The protein below binds the small molecule below.
Small molecule (SMILES): Nc1ncnc2c1ncn2[C@@H]1O[C@H](COP(=O)(O)OP(=O)(O)OP(O)(O)=S)[C@@H](O)[C@H]1O

Binding-site contacts:
Ligand atom PA contacts residue THR362 of chain 1.A at 3.2 Å.
Ligand atom O3A contacts residue ARG541 of chain 1.A at 3.4 Å (salt-bridge).
Ligand atom O2A contacts residue SER363 of chain 1.A at 2.9 Å (h-bond).
Ligand atom N6 contacts residue TYR493 of chain 1.A at 3.0 Å (h-bond).
Ligand atom O2B contacts residue PRO357 of chain 1.A at 2.3 Å (h-bond).
Ligand atom O1B contacts residue THR362 of chain 1.A at 2.9 Å (h-bond).
Ligand atom C2' contacts residue SER363 of chain 1.A at 3.7 Å.
Ligand atom N7 contacts residue GLY360 of chain 1.A at 3.6 Å.
Ligand atom C8 contacts residue VAL540 of chain 1.A at 3.5 Å (hydrophobic).
Ligand atom O1B contacts residue VAL359 of chain 1.A at 3.7 Å.
Ligand atom O3A contacts residue VAL359 of chain 1.A at 3.4 Å (h-bond).
Ligand atom PB contacts residue PRO357 of chain 1.A at 3.2 Å.
Ligand atom O1A contacts residue THR362 of chain 1.A at 2.4 Å (h-bond).
Ligand atom PG contacts residue ARG484 of chain 1.B at 3.7 Å.
Ligand atom O2A contacts residue THR362 of chain 1.A at 3.0 Å (h-bond).
Ligand atom O2G contacts residue LYS361 of chain 1.A at 2.4 Å (salt-bridge).
Ligand atom O2G contacts residue PRO357 of chain 1.A at 3.3 Å (h-bond).
Ligand atom N7 contacts residue TYR493 of chain 1.A at 3.1 Å (h-bond).
Ligand atom O3' contacts residue GLU446 of chain 1.B at 3.1 Å (salt-bridge).
Ligand atom PG contacts residue PRO357 of chain 1.A at 3.3 Å.
Ligand atom O2B contacts residue LYS361 of chain 1.A at 3.7 Å.
Ligand atom N6 contacts residue TYR320 of chain 1.A at 3.0 Å (h-bond).
Ligand atom C8 contacts residue GLY360 of chain 1.A at 3.4 Å.
Ligand atom PB contacts residue VAL359 of chain 1.A at 3.2 Å.
Ligand atom N1 contacts residue TYR320 of chain 1.A at 3.3 Å (h-bond).
Ligand atom O2A contacts residue GLY360 of chain 1.A at 3.3 Å.
Ligand atom O1A contacts residue ARG541 of chain 1.A at 3.5 Å (salt-bridge).
Ligand atom O2B contacts residue VAL359 of chain 1.A at 2.3 Å (h-bond).
Ligand atom O3G contacts residue PRO357 of chain 1.A at 3.1 Å (h-bond).
Ligand atom O3G contacts residue ARG484 of chain 1.B at 3.3 Å (salt-bridge).
Ligand atom O5' contacts residue GLU446 of chain 1.B at 3.5 Å (salt-bridge).
Ligand atom O3B contacts residue PRO357 of chain 1.A at 3.0 Å (h-bond).
Ligand atom C3' contacts residue GLU446 of chain 1.B at 3.4 Å.
Ligand atom N6 contacts residue ILE501 of chain 1.A at 3.4 Å.
Ligand atom S1G contacts residue GLU423 of chain 1.A at 3.3 Å (salt-bridge).
Ligand atom S1G contacts residue ARG484 of chain 1.B at 3.2 Å (salt-bridge).
Ligand atom S1G contacts residue THR362 of chain 1.A at 3.7 Å.
Ligand atom O2A contacts residue LYS361 of chain 1.A at 3.0 Å (salt-bridge).
Ligand atom O3B contacts residue ARG541 of chain 1.A at 3.3 Å (salt-bridge).
Ligand atom O1B contacts residue LYS361 of chain 1.A at 3.2 Å (salt-bridge).

Sequence of chain 1.B:
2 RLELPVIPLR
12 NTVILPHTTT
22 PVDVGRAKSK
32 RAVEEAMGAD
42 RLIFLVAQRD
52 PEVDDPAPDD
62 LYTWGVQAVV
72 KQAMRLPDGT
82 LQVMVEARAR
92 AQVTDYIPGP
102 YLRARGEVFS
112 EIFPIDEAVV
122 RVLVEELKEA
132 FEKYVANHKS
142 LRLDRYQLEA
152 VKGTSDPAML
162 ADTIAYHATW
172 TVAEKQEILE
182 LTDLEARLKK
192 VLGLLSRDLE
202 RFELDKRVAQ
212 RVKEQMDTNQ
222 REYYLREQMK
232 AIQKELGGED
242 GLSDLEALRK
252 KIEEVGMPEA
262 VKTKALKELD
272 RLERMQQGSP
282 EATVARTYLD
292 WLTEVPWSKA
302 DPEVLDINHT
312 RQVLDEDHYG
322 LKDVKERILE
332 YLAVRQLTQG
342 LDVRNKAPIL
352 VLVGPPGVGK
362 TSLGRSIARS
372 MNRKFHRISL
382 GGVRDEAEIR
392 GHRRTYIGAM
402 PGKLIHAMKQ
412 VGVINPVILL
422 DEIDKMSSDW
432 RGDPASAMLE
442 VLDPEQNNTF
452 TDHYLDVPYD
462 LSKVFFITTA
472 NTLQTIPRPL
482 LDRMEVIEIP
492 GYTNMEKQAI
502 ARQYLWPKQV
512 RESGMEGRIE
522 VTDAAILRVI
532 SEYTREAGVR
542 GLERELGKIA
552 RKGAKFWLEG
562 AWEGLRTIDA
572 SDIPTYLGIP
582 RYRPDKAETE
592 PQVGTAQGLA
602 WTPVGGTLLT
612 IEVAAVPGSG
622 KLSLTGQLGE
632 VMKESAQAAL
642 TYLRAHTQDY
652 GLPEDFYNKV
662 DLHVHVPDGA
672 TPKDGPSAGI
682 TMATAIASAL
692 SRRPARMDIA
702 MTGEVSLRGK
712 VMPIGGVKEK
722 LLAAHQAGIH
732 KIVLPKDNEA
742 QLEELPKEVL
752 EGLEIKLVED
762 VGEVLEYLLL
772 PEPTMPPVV

Sequence of chain 1.A:
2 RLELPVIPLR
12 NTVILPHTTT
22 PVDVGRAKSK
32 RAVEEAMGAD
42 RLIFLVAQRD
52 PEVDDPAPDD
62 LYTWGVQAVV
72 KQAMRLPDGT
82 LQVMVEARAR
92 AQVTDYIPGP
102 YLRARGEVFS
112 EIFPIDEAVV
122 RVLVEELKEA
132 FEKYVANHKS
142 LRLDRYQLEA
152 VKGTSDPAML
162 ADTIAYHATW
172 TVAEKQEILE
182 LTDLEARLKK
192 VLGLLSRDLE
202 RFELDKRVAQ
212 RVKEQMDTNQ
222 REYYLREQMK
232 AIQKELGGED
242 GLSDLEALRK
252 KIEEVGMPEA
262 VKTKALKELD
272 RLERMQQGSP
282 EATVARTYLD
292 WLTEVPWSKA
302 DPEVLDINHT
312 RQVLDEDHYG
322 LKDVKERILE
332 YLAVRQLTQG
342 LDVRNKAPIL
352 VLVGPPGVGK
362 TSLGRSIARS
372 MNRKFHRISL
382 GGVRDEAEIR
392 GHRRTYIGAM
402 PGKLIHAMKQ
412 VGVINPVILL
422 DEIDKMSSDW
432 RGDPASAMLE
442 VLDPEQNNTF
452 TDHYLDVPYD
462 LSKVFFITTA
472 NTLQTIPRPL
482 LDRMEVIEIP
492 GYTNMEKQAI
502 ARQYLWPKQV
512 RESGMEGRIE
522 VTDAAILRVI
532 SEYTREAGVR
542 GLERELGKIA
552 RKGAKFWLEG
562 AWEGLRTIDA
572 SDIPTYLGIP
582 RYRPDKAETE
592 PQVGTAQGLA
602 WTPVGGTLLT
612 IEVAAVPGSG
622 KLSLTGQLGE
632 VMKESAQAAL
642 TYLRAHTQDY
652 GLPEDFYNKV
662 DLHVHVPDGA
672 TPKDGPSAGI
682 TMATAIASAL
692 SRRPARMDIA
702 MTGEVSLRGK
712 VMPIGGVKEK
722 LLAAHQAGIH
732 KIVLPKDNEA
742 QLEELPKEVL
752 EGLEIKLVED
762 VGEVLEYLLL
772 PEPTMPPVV